The small molecule below binds the protein below.
Small molecule (SMILES): CC(=O)N[C@@H]1[C@@H](O)[C@H](O)[C@@H](CO)O[C@H]1O

Sequence of chain 1.E:
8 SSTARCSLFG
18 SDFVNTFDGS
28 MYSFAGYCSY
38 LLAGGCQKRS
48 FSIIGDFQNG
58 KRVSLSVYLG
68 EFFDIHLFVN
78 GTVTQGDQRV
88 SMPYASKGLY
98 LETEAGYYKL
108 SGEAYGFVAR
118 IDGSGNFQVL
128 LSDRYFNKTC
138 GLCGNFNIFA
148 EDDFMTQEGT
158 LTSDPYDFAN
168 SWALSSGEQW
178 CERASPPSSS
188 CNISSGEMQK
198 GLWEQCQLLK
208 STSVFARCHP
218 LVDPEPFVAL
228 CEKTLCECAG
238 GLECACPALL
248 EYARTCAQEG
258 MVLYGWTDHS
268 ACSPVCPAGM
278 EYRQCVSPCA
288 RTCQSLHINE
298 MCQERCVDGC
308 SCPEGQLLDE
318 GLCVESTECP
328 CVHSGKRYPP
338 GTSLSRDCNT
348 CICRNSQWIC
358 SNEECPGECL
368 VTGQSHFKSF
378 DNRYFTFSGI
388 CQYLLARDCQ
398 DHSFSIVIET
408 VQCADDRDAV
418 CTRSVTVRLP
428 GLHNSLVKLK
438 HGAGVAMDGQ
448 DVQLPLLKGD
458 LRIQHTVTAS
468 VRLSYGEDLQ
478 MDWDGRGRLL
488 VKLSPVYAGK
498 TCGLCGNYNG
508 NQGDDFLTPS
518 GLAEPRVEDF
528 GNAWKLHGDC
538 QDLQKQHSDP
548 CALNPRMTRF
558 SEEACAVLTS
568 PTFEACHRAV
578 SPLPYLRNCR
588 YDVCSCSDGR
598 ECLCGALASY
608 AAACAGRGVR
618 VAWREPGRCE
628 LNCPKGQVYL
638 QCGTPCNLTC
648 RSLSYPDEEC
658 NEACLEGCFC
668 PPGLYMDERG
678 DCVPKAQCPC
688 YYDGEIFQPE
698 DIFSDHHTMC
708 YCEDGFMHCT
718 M

Binding-site contacts:
Ligand atom C3 contacts residue THR79 of chain 1.E at 4.0 Å.
Ligand atom O7 contacts residue THR79 of chain 1.E at 3.1 Å.
Ligand atom C6 contacts residue VAL60 of chain 1.E at 4.4 Å (hydrophobic).
Ligand atom C7 contacts residue THR79 of chain 1.E at 3.3 Å.
Ligand atom C4 contacts residue ASN77 of chain 1.E at 4.2 Å.
Ligand atom C1 contacts residue ASN77 of chain 1.E at 1.4 Å.
Ligand atom O6 contacts residue VAL60 of chain 1.E at 4.1 Å.
Ligand atom C2 contacts residue ASN77 of chain 1.E at 2.6 Å.
Ligand atom O7 contacts residue ASN77 of chain 1.E at 2.9 Å (h-bond).
Ligand atom C5 contacts residue ASN77 of chain 1.E at 3.6 Å.
Ligand atom C8 contacts residue THR79 of chain 1.E at 4.0 Å.
Ligand atom N2 contacts residue THR79 of chain 1.E at 2.6 Å (h-bond).
Ligand atom C2 contacts residue THR79 of chain 1.E at 3.4 Å.
Ligand atom N2 contacts residue ASN77 of chain 1.E at 3.0 Å (h-bond).
Ligand atom C7 contacts residue ASN77 of chain 1.E at 3.3 Å.
Ligand atom O5 contacts residue ASN77 of chain 1.E at 2.4 Å (h-bond).
Ligand atom C3 contacts residue ASN77 of chain 1.E at 3.8 Å.
Ligand atom C1 contacts residue THR79 of chain 1.E at 3.3 Å.